Binding-site contacts:
Ligand atom C16 contacts residue GLU163 of chain 1.Z at 3.5 Å.
Ligand atom C25 contacts residue ALA398 of chain 1.Z at 3.6 Å (hydrophobic).
Ligand atom C6 contacts residue GLU119 of chain 1.Z at 3.4 Å.
Ligand atom C37 contacts residue ILE94 of chain 1.Z at 3.6 Å (hydrophobic).
Ligand atom C43 contacts residue GLU328 of chain 1.Z at 3.3 Å.
Ligand atom O29 contacts residue ARG386 of chain 1.Z at 3.3 Å.
Ligand atom C36 contacts residue ALA388 of chain 1.Z at 3.7 Å (hydrophobic).
Ligand atom C28 contacts residue GLN126 of chain 1.Z at 3.4 Å.
Ligand atom C23 contacts residue GLN126 of chain 1.Z at 3.3 Å.
Ligand atom O4 contacts residue LEU122 of chain 1.Z at 3.1 Å.
Ligand atom C42 contacts residue ARG125 of chain 1.Z at 3.5 Å.
Ligand atom C24 contacts residue ALA398 of chain 1.Z at 3.7 Å (hydrophobic).
Ligand atom C22 contacts residue GLN126 of chain 1.Z at 2.9 Å.
Ligand atom C42 contacts residue GLN126 of chain 1.Z at 3.1 Å.
Ligand atom C47 contacts residue VAL127 of chain 1.Z at 3.5 Å (hydrophobic).
Ligand atom O27 contacts residue ALA398 of chain 1.Z at 3.1 Å.
Ligand atom O16 contacts residue TYR162 of chain 1.Z at 3.7 Å.
Ligand atom C10 contacts residue GLU328 of chain 1.Z at 3.3 Å.
Ligand atom C10 contacts residue GLU327 of chain 1.Z at 3.6 Å.
Ligand atom O15 contacts residue TYR162 of chain 1.Z at 3.0 Å.
Ligand atom O30 contacts residue GLN126 of chain 1.Z at 3.6 Å (h-bond).
Ligand atom C19 contacts residue ARG125 of chain 1.Z at 3.6 Å.
Ligand atom O7 contacts residue TYR162 of chain 1.Z at 3.7 Å.
Ligand atom C45 contacts residue ARG386 of chain 1.Z at 3.3 Å.
Ligand atom O16 contacts residue ARG125 of chain 1.Z at 3.5 Å (salt-bridge).
Ligand atom C48 contacts residue ARG346 of chain 1.Z at 3.6 Å.
Ligand atom O29 contacts residue PHE387 of chain 1.Z at 2.9 Å (h-bond).
Ligand atom C10 contacts residue GLY329 of chain 1.Z at 3.6 Å.
Ligand atom N26 contacts residue GLN126 of chain 1.Z at 3.5 Å (h-bond).
Ligand atom C21 contacts residue GLN126 of chain 1.Z at 3.4 Å.
Ligand atom C43 contacts residue TYR322 of chain 1.Z at 3.6 Å (hydrophobic).
Ligand atom C24 contacts residue GLN126 of chain 1.Z at 3.7 Å.
Ligand atom C25 contacts residue ALA388 of chain 1.Z at 3.6 Å (hydrophobic).
Ligand atom C11 contacts residue GLU328 of chain 1.Z at 3.3 Å.
Ligand atom O27 contacts residue PHE387 of chain 1.Z at 3.0 Å (h-bond).
Ligand atom C44 contacts residue ARG125 of chain 1.Z at 3.7 Å.
Ligand atom C12 contacts residue GLU328 of chain 1.Z at 3.5 Å.
Ligand atom C5 contacts residue GLU119 of chain 1.Z at 3.1 Å.
Ligand atom C41 contacts residue TYR162 of chain 1.Z at 3.5 Å (hydrophobic).
Ligand atom C38 contacts residue ILE94 of chain 1.Z at 3.5 Å (hydrophobic).

The protein below binds the small molecule below.
Small molecule (SMILES): C/C=C\C=C\[C@@H]1O[C@](O)([C@H](CC)C(=O)NC/C=C/C=C(\C)[C@@H](OC)[C@@H](C)[C@@H]2O[C@H](/C=C/C=C/C=C(\C)C(=O)c3c(O)cc[nH]c3=O)[C@H](O)[C@@H]2O)[C@H](O)[C@H](O)C1(C)C

Sequence of chain 1.Z:
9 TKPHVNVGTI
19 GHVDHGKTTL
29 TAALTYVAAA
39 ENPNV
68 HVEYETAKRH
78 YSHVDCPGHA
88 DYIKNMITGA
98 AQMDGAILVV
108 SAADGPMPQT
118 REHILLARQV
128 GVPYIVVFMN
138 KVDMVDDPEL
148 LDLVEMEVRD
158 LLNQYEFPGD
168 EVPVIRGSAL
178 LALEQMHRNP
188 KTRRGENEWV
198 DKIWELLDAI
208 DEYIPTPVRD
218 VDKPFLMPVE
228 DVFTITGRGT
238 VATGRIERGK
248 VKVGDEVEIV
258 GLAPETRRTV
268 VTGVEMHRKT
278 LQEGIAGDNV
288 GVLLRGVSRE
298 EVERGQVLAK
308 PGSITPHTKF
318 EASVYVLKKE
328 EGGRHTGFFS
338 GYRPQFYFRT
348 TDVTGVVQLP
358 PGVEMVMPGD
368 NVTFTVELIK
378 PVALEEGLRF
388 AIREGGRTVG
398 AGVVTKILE